Sequence of chain 1.A:
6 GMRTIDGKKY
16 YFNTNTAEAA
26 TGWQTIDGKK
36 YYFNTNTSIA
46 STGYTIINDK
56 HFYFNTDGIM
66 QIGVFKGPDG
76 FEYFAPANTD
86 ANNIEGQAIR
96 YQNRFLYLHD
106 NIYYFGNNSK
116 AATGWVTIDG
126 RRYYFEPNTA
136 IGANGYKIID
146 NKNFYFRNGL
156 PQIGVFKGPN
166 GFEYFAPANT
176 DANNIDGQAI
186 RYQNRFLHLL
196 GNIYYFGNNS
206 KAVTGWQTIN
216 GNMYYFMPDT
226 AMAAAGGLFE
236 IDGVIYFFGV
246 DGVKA

Binding-site contacts:
Ligand atom O6 contacts residue GLU168 of chain 1.A at 3.4 Å.
Ligand atom O4 contacts residue GLN183 of chain 1.A at 3.1 Å (h-bond).
Ligand atom O5 contacts residue LYS206 of chain 1.A at 3.7 Å.
Ligand atom C2 contacts residue GLN183 of chain 1.A at 3.7 Å.
Ligand atom O1 contacts residue ASN204 of chain 1.A at 3.3 Å.
Ligand atom C1 contacts residue ASN204 of chain 1.A at 3.8 Å.
Ligand atom O6 contacts residue SER205 of chain 1.A at 2.6 Å (h-bond).
Ligand atom C5 contacts residue ILE185 of chain 1.A at 3.6 Å (hydrophobic).
Ligand atom O5 contacts residue GLN183 of chain 1.A at 3.1 Å (h-bond).
Ligand atom O4 contacts residue ASN148 of chain 1.A at 3.7 Å.
Ligand atom O6 contacts residue ARG186 of chain 1.A at 2.6 Å (salt-bridge).
Ligand atom O6 contacts residue ASN204 of chain 1.A at 3.3 Å.
Ligand atom C6 contacts residue ASN203 of chain 1.A at 3.6 Å.
Ligand atom C6 contacts residue ASP176 of chain 1.A at 3.1 Å.
Ligand atom O6 contacts residue ASN203 of chain 1.A at 2.7 Å (h-bond).
Ligand atom O6 contacts residue ASP176 of chain 1.A at 2.6 Å (salt-bridge).
Ligand atom O3 contacts residue LYS147 of chain 1.A at 3.8 Å.
Ligand atom C1 contacts residue GLN183 of chain 1.A at 3.6 Å.
Ligand atom C6 contacts residue GLU168 of chain 1.A at 3.3 Å.
Ligand atom C6 contacts residue GLN188 of chain 1.A at 3.7 Å.
Ligand atom C4 contacts residue ASN204 of chain 1.A at 3.6 Å.
Ligand atom O5 contacts residue ALA184 of chain 1.A at 3.4 Å (h-bond).
Ligand atom O2 contacts residue ASN146 of chain 1.A at 3.4 Å (h-bond).
Ligand atom O3 contacts residue LYS206 of chain 1.A at 2.9 Å (salt-bridge).
Ligand atom C2 contacts residue ASN204 of chain 1.A at 3.6 Å.
Ligand atom C3 contacts residue ARG186 of chain 1.A at 3.7 Å.
Ligand atom O7 contacts residue LYS206 of chain 1.A at 3.6 Å (salt-bridge).
Ligand atom O2 contacts residue ARG186 of chain 1.A at 3.5 Å.
Ligand atom C3 contacts residue LYS206 of chain 1.A at 3.8 Å.
Ligand atom C1 contacts residue ALA184 of chain 1.A at 3.6 Å (hydrophobic).
Ligand atom C6 contacts residue SER205 of chain 1.A at 3.7 Å.
Ligand atom O5 contacts residue ARG186 of chain 1.A at 3.7 Å.
Ligand atom O6 contacts residue ILE185 of chain 1.A at 3.3 Å.
Ligand atom O6 contacts residue GLN188 of chain 1.A at 3.4 Å (h-bond).
Ligand atom O6 contacts residue SER205 of chain 1.A at 3.4 Å (h-bond).
Ligand atom O5 contacts residue ILE185 of chain 1.A at 3.6 Å.
Ligand atom O6 contacts residue LYS206 of chain 1.A at 2.8 Å (salt-bridge).
Ligand atom C6 contacts residue LYS206 of chain 1.A at 3.7 Å.
Ligand atom O5 contacts residue ASN204 of chain 1.A at 3.3 Å.
Ligand atom O5 contacts residue ASN203 of chain 1.A at 3.6 Å (h-bond).

This protein binds this small molecule.
Small molecule (SMILES): CC(=O)N[C@@H]1[C@@H](O)[C@H](O[C@@H]2O[C@H](CO)[C@H](O)[C@H](O[C@H]3O[C@H](CO)[C@H](O)[C@H](O)[C@H]3O)[C@H]2O)[C@@H](CO)O[C@H]1O